Sequence of chain 1.A:
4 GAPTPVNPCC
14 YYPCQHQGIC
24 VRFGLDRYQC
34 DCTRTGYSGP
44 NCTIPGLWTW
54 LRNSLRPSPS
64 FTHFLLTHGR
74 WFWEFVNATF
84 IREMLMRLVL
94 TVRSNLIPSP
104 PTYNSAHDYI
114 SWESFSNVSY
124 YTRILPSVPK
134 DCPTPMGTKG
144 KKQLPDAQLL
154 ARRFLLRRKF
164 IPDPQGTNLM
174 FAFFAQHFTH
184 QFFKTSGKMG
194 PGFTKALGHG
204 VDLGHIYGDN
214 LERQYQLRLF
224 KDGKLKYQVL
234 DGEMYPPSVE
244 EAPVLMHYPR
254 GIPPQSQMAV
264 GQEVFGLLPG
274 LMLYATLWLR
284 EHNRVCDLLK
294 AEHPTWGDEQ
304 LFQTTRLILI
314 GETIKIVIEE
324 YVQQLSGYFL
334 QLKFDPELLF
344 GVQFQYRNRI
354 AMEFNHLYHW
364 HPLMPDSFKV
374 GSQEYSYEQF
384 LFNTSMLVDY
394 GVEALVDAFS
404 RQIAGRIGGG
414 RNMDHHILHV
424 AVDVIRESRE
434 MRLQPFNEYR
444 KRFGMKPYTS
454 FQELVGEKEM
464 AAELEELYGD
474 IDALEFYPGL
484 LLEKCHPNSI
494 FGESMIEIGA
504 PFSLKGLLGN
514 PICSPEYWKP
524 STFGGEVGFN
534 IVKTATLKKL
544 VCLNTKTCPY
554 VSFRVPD

This protein binds this small molecule.
Small molecule (SMILES): CC(=O)N[C@H]1[C@H](O[C@H]2[C@H](O)[C@@H](NC(C)=O)CO[C@@H]2CO)O[C@H](CO)[C@@H](O)[C@@H]1O

Binding-site contacts:
Ligand atom C2 contacts residue TYR31 of chain 1.A at 4.3 Å (hydrophobic).
Ligand atom C6 contacts residue PRO16 of chain 1.A at 3.9 Å (hydrophobic).
Ligand atom C5 contacts residue ASN44 of chain 1.A at 3.6 Å.
Ligand atom C1 contacts residue ASN44 of chain 1.A at 1.4 Å.
Ligand atom C2 contacts residue ASN44 of chain 1.A at 2.4 Å.
Ligand atom N2 contacts residue ASN44 of chain 1.A at 2.9 Å (h-bond).
Ligand atom O5 contacts residue PRO16 of chain 1.A at 3.8 Å.
Ligand atom O5 contacts residue TYR31 of chain 1.A at 3.6 Å.
Ligand atom C6 contacts residue TYR14 of chain 1.A at 4.2 Å (hydrophobic).
Ligand atom C7 contacts residue ASN44 of chain 1.A at 3.6 Å.
Ligand atom C5 contacts residue PRO16 of chain 1.A at 4.1 Å (hydrophobic).
Ligand atom O5 contacts residue ASN44 of chain 1.A at 2.3 Å (h-bond).
Ligand atom O7 contacts residue ASN44 of chain 1.A at 3.8 Å.
Ligand atom O6 contacts residue TYR31 of chain 1.A at 4.3 Å.
Ligand atom C1 contacts residue TYR31 of chain 1.A at 3.2 Å (hydrophobic).
Ligand atom C4 contacts residue ASN44 of chain 1.A at 4.2 Å.
Ligand atom O6 contacts residue PRO16 of chain 1.A at 4.4 Å.
Ligand atom C3 contacts residue ASN44 of chain 1.A at 3.8 Å.
Ligand atom C1 contacts residue PRO16 of chain 1.A at 4.5 Å (hydrophobic).
Ligand atom C5 contacts residue TYR31 of chain 1.A at 3.9 Å (hydrophobic).
Ligand atom O6 contacts residue TYR14 of chain 1.A at 4.3 Å.
Ligand atom C8 contacts residue PRO43 of chain 1.A at 3.9 Å (hydrophobic).